The small molecule below binds the protein below.
Small molecule (SMILES): CC(C)(C)c1ccc(Sc2cccc3nc(N)nc(N)c23)cc1

Binding-site contacts:
Ligand atom N14 contacts residue VAL10 of chain 1.B at 3.4 Å (h-bond).
Ligand atom C13 contacts residue PHE36 of chain 1.B at 3.9 Å (hydrophobic).
Ligand atom C5 contacts residue GLU32 of chain 1.B at 3.6 Å.
Ligand atom C37 contacts residue ILE19 of chain 1.B at 3.6 Å (hydrophobic).
Ligand atom N4 contacts residue ALA11 of chain 1.B at 3.9 Å.
Ligand atom C26 contacts residue THR58 of chain 1.B at 3.6 Å.
Ligand atom N14 contacts residue ILE9 of chain 1.B at 3.8 Å.
Ligand atom C8 contacts residue GLU32 of chain 1.B at 3.4 Å.
Ligand atom C27 contacts residue ILE112 of chain 1.B at 3.5 Å (hydrophobic).
Ligand atom N14 contacts residue ALA11 of chain 1.B at 3.9 Å.
Ligand atom C9 contacts residue MET25 of chain 1.B at 3.6 Å (hydrophobic).
Ligand atom C1 contacts residue GLU32 of chain 1.B at 3.5 Å.
Ligand atom N6 contacts residue PHE36 of chain 1.B at 3.8 Å.
Ligand atom N14 contacts residue THR133 of chain 1.B at 3.6 Å.
Ligand atom N4 contacts residue PHE36 of chain 1.B at 3.7 Å.
Ligand atom N4 contacts residue ILE9 of chain 1.B at 3.5 Å (h-bond).
Ligand atom N7 contacts residue TYR118 of chain 1.B at 3.4 Å (h-bond).
Ligand atom N7 contacts residue ILE112 of chain 1.B at 2.9 Å (h-bond).
Ligand atom C41 contacts residue LYS24 of chain 1.B at 3.9 Å.
Ligand atom C3 contacts residue PHE36 of chain 1.B at 3.5 Å (hydrophobic).
Ligand atom C5 contacts residue VAL10 of chain 1.B at 3.8 Å (hydrophobic).
Ligand atom C12 contacts residue MES1 of chain 1.H at 3.8 Å.
Ligand atom S20 contacts residue ILE112 of chain 1.B at 3.4 Å (h-bond).
Ligand atom C33 contacts residue GLY114 of chain 1.B at 3.9 Å.
Ligand atom N6 contacts residue GLU32 of chain 1.B at 2.7 Å (salt-bridge).
Ligand atom C5 contacts residue PHE36 of chain 1.B at 3.8 Å (hydrophobic).
Ligand atom C22 contacts residue ILE112 of chain 1.B at 3.3 Å (hydrophobic).
Ligand atom C23 contacts residue TYR118 of chain 1.B at 3.9 Å (hydrophobic).
Ligand atom C8 contacts residue PHE36 of chain 1.B at 3.9 Å (hydrophobic).
Ligand atom C5 contacts residue ALA11 of chain 1.B at 3.9 Å (hydrophobic).
Ligand atom C27 contacts residue THR58 of chain 1.B at 3.5 Å.
Ligand atom C33 contacts residue NDP1 of chain 1.F at 3.4 Å.
Ligand atom C41 contacts residue ILE19 of chain 1.B at 3.5 Å (hydrophobic).
Ligand atom C3 contacts residue ILE9 of chain 1.B at 3.8 Å (hydrophobic).
Ligand atom N7 contacts residue PHE36 of chain 1.B at 3.7 Å.
Ligand atom N14 contacts residue GLU32 of chain 1.B at 2.8 Å (salt-bridge).
Ligand atom C2 contacts residue PHE36 of chain 1.B at 3.5 Å (hydrophobic).
Ligand atom N4 contacts residue VAL10 of chain 1.B at 3.5 Å.
Ligand atom C1 contacts residue PHE36 of chain 1.B at 3.6 Å (hydrophobic).
Ligand atom N7 contacts residue ILE9 of chain 1.B at 2.9 Å (h-bond).

Sequence of chain 1.B:
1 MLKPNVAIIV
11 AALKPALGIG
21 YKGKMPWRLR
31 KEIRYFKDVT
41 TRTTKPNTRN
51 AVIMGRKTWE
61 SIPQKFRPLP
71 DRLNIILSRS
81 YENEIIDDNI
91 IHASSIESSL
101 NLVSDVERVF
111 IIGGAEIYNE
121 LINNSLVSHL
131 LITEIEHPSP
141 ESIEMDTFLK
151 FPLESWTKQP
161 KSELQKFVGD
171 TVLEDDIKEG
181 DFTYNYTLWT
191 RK